This protein binds this small molecule.
Small molecule (SMILES): Cc1cn([C@H]2C[C@H](O[P](=O)(O)OC[C@H]3O[C@@H](n4ccc(N)nc4=O)C[C@@H]3O[P](=O)(O)OC[C@H]3O[C@@H](n4cnc5c(=O)nc(N)[nH]c54)C[C@@H]3O[P](=O)(O)OC[C@H]3O[C@@H](n4cnc5c(=O)nc(N)[nH]c54)C[C@@H]3O)[C@@H](CO[P](=O)(O)O[C@H]3C[C@H](n4cnc5c(=O)nc(N)[nH]c54)O[C@@H]3COP(=O)(O)O)O2)c(=O)[nH]c1=O

Binding-site contacts:
Ligand atom OP2 contacts residue LYS68 of chain 1.D at 3.2 Å (salt-bridge).
Ligand atom O4' contacts residue ALA38 of chain 1.D at 3.7 Å.
Ligand atom OP1 contacts residue LYS68 of chain 1.D at 3.7 Å.
Ligand atom OP3 contacts residue LYS35 of chain 1.D at 2.8 Å (salt-bridge).
Ligand atom C8 contacts residue LYS35 of chain 1.D at 3.8 Å.
Ligand atom OP2 contacts residue THR67 of chain 1.D at 3.7 Å.
Ligand atom OP1 contacts residue GLY66 of chain 1.D at 2.7 Å (h-bond).
Ligand atom O3' contacts residue GLY64 of chain 1.D at 3.6 Å.
Ligand atom P contacts residue GLY66 of chain 1.D at 3.6 Å.
Ligand atom OP2 contacts residue GLY66 of chain 1.D at 3.9 Å.
Ligand atom OP1 contacts residue ILE69 of chain 1.D at 2.9 Å (h-bond).
Ligand atom N7 contacts residue LYS35 of chain 1.D at 3.8 Å.
Ligand atom O5' contacts residue GLY66 of chain 1.D at 3.4 Å.
Ligand atom N3 contacts residue ALA38 of chain 1.D at 3.5 Å.
Ligand atom OP1 contacts residue THR67 of chain 1.D at 3.8 Å.
Ligand atom C2 contacts residue HIS34 of chain 1.D at 3.9 Å.
Ligand atom OP1 contacts residue VAL65 of chain 1.D at 3.5 Å (h-bond).
Ligand atom OP1 contacts residue GLY64 of chain 1.D at 3.0 Å (h-bond).
Ligand atom C4' contacts residue GLY64 of chain 1.D at 3.5 Å.
Ligand atom OP1 contacts residue PRO63 of chain 1.D at 3.9 Å.
Ligand atom C5' contacts residue TYR39 of chain 1.D at 3.5 Å (hydrophobic).
Ligand atom C5' contacts residue GLY66 of chain 1.D at 3.5 Å.
Ligand atom P contacts residue NA1 of chain 1.G at 3.7 Å.
Ligand atom OP1 contacts residue LEU62 of chain 1.D at 3.9 Å.
Ligand atom OP1 contacts residue NA1 of chain 1.G at 2.6 Å (h-bond).
Ligand atom O3' contacts residue VAL65 of chain 1.D at 3.8 Å.
Ligand atom O5' contacts residue LYS35 of chain 1.D at 4.0 Å.
Ligand atom O3' contacts residue ILE69 of chain 1.D at 3.6 Å.
Ligand atom P contacts residue LYS68 of chain 1.D at 3.4 Å.
Ligand atom OP1 contacts residue LYS35 of chain 1.D at 3.7 Å.
Ligand atom P contacts residue LYS68 of chain 1.D at 4.0 Å.
Ligand atom OP2 contacts residue NA1 of chain 1.G at 3.9 Å.
Ligand atom OP2 contacts residue GLY66 of chain 1.D at 3.9 Å.
Ligand atom OP1 contacts residue LYS68 of chain 1.D at 2.9 Å (salt-bridge).
Ligand atom C5' contacts residue GLY64 of chain 1.D at 3.4 Å.
Ligand atom P contacts residue ILE69 of chain 1.D at 3.9 Å.
Ligand atom P contacts residue LYS35 of chain 1.D at 3.7 Å.
Ligand atom OP2 contacts residue LYS68 of chain 1.D at 2.9 Å (salt-bridge).
Ligand atom OP2 contacts residue VAL65 of chain 1.D at 3.9 Å.
Ligand atom C3' contacts residue GLY66 of chain 1.D at 3.8 Å.

Sequence of chain 1.D:
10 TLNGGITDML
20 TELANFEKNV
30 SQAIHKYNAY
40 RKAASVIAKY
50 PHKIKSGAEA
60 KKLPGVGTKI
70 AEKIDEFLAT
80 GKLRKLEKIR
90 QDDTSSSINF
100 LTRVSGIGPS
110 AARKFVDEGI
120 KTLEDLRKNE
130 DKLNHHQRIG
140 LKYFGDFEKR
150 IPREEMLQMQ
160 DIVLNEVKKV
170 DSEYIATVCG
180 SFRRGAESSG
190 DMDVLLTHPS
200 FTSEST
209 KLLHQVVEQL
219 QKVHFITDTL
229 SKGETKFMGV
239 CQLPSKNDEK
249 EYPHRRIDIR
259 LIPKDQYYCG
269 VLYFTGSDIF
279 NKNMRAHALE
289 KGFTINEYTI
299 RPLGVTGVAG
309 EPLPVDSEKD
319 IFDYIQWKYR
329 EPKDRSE